This protein binds this small molecule.
Small molecule (SMILES): CC(=O)N[C@@H]1[C@@H](O)[C@H](O)[C@@H](CO)O[C@H]1O

Sequence of chain 2.C:
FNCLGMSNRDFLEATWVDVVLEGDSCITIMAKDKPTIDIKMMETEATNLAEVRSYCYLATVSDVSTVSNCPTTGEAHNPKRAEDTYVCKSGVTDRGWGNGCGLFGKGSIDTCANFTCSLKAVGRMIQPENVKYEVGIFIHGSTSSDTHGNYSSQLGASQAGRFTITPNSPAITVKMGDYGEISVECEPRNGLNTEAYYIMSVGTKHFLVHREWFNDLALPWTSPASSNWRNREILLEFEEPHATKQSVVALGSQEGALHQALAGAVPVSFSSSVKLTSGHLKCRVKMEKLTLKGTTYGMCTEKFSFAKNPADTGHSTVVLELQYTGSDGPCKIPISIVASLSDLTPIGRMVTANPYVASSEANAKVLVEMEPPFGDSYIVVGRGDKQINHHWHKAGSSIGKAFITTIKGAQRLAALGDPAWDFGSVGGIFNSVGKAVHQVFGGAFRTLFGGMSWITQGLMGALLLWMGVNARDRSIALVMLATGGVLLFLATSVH

Binding-site contacts:
Ligand atom C2 contacts residue ASN154 of chain 2.C at 2.4 Å.
Ligand atom C4 contacts residue ASN154 of chain 2.C at 4.2 Å.
Ligand atom C1 contacts residue ASN154 of chain 2.C at 1.4 Å.
Ligand atom C7 contacts residue ASN154 of chain 2.C at 4.0 Å.
Ligand atom C3 contacts residue ASN154 of chain 2.C at 3.8 Å.
Ligand atom C5 contacts residue ASN154 of chain 2.C at 3.7 Å.
Ligand atom O5 contacts residue SER157 of chain 2.C at 3.8 Å.
Ligand atom C8 contacts residue ASN154 of chain 2.C at 4.2 Å.
Ligand atom C1 contacts residue SER157 of chain 2.C at 3.9 Å.
Ligand atom N2 contacts residue ASN154 of chain 2.C at 2.9 Å (h-bond).
Ligand atom O5 contacts residue ASN154 of chain 2.C at 2.4 Å (h-bond).